Sequence of chain 1.X:
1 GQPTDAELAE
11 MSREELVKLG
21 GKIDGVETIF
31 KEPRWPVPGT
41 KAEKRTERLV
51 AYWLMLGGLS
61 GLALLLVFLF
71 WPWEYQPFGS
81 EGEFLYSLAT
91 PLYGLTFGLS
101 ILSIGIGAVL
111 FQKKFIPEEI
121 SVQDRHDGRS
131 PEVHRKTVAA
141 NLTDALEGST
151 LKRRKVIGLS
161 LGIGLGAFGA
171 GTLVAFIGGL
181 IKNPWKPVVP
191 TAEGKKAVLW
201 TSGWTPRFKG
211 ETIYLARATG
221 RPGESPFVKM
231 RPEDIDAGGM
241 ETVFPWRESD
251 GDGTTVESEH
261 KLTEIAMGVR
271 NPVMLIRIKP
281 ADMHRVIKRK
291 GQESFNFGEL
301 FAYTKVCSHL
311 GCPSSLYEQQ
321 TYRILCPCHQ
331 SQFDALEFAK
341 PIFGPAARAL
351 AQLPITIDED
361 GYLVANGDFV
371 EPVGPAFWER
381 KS

Sequence of chain 1.K:
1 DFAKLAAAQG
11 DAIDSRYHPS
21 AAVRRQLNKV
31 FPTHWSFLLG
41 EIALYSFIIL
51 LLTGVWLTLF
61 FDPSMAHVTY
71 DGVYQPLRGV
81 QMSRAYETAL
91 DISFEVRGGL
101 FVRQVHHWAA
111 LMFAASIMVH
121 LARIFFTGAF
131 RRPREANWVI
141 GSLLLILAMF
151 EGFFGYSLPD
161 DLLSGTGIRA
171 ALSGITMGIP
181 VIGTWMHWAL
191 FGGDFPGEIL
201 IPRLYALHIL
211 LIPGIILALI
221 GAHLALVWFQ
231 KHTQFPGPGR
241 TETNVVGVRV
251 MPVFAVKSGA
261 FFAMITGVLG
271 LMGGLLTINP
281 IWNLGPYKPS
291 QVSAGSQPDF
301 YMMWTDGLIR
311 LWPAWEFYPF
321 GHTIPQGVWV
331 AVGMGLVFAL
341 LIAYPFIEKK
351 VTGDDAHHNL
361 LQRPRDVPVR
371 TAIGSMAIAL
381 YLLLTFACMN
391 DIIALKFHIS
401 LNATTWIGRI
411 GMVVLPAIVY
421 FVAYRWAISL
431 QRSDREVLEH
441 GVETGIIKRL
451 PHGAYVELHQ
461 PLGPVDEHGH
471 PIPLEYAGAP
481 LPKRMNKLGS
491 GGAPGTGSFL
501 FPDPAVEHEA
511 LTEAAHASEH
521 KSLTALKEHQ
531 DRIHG

This protein binds this small molecule.
Small molecule (SMILES): CCc1nc2ccc(Cl)cn2c1C(=O)NCc1ccc(N2CCC(c3ccc(OC(F)(F)F)cc3)CC2)cc1

Binding-site contacts:
Ligand atom N08 contacts residue ASP306 of chain 1.K at 3.4 Å (salt-bridge).
Ligand atom C15 contacts residue THR305 of chain 1.K at 3.4 Å.
Ligand atom C07 contacts residue ASP306 of chain 1.K at 3.6 Å.
Ligand atom N08 contacts residue HIS329 of chain 1.X at 3.0 Å (h-bond).
Ligand atom CL1 contacts residue LEU163 of chain 1.K at 2.9 Å.
Ligand atom N06 contacts residue GLY167 of chain 1.K at 3.7 Å.
Ligand atom C13 contacts residue PRO298 of chain 1.K at 3.8 Å (hydrophobic).
Ligand atom CL1 contacts residue GLN297 of chain 1.K at 2.9 Å.
Ligand atom C11 contacts residue ILE309 of chain 1.K at 3.3 Å (hydrophobic).
Ligand atom C10 contacts residue ILE309 of chain 1.K at 3.4 Å (hydrophobic).
Ligand atom C09 contacts residue HIS329 of chain 1.X at 3.6 Å.
Ligand atom C02 contacts residue GLN297 of chain 1.K at 3.6 Å.
Ligand atom C03 contacts residue GLY167 of chain 1.K at 3.6 Å.
Ligand atom C16 contacts residue ALA171 of chain 1.K at 3.3 Å (hydrophobic).
Ligand atom N08 contacts residue ALA170 of chain 1.K at 3.6 Å.
Ligand atom C35 contacts residue ILE175 of chain 1.K at 3.7 Å (hydrophobic).
Ligand atom C17 contacts residue ALA171 of chain 1.K at 3.4 Å (hydrophobic).
Ligand atom C37 contacts residue MET334 of chain 1.K at 3.4 Å (hydrophobic).
Ligand atom O39 contacts residue PRO298 of chain 1.K at 3.0 Å.
Ligand atom C05 contacts residue GLY167 of chain 1.K at 3.2 Å.
Ligand atom C38 contacts residue ALA171 of chain 1.K at 3.5 Å (hydrophobic).
Ligand atom CL1 contacts residue GLY167 of chain 1.K at 3.6 Å.
Ligand atom C11 contacts residue ILE175 of chain 1.K at 3.6 Å (hydrophobic).
Ligand atom C04 contacts residue SER296 of chain 1.K at 3.1 Å.
Ligand atom C16 contacts residue MET302 of chain 1.K at 3.4 Å (hydrophobic).
Ligand atom C37 contacts residue ILE175 of chain 1.K at 3.5 Å (hydrophobic).
Ligand atom N14 contacts residue THR305 of chain 1.K at 3.5 Å (h-bond).
Ligand atom C35 contacts residue THR176 of chain 1.K at 3.4 Å.
Ligand atom C03 contacts residue GLN297 of chain 1.K at 3.7 Å.
Ligand atom O39 contacts residue TYR156 of chain 1.K at 3.4 Å (h-bond).
Ligand atom C05 contacts residue PRO298 of chain 1.K at 3.7 Å (hydrophobic).
Ligand atom C17 contacts residue MET302 of chain 1.K at 3.6 Å (hydrophobic).
Ligand atom C38 contacts residue MET334 of chain 1.K at 3.7 Å (hydrophobic).
Ligand atom C03 contacts residue SER296 of chain 1.K at 3.1 Å.
Ligand atom C10 contacts residue HIS329 of chain 1.X at 3.5 Å.
Ligand atom C15 contacts residue MET302 of chain 1.K at 3.3 Å (hydrophobic).
Ligand atom C11 contacts residue ALA171 of chain 1.K at 3.4 Å (hydrophobic).
Ligand atom C02 contacts residue GLY167 of chain 1.K at 3.1 Å.
Ligand atom C26 contacts residue MET186 of chain 1.K at 3.5 Å (hydrophobic).
Ligand atom N14 contacts residue ALA171 of chain 1.K at 3.4 Å.